Sequence of chain 1.A:
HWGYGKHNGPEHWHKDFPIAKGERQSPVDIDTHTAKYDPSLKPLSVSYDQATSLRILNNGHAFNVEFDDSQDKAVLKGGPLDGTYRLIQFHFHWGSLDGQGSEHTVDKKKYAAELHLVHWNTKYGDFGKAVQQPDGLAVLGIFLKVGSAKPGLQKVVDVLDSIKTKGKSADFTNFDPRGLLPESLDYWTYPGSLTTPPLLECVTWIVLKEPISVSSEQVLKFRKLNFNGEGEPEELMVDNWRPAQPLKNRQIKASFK

Binding-site contacts:
Ligand atom OAM contacts residue ZN1 of chain 1.L at 3.0 Å.
Ligand atom NAD contacts residue ZN1 of chain 1.L at 1.9 Å.
Ligand atom SDS contacts residue THR198 of chain 1.A at 3.9 Å.
Ligand atom CBJ contacts residue PHE130 of chain 1.A at 3.7 Å (hydrophobic).
Ligand atom CCU contacts residue PHE130 of chain 1.A at 3.8 Å (hydrophobic).
Ligand atom OAM contacts residue VAL121 of chain 1.A at 3.8 Å.
Ligand atom CCX contacts residue HIS94 of chain 1.A at 3.9 Å.
Ligand atom OAM contacts residue VAL142 of chain 1.A at 3.6 Å.
Ligand atom OAH contacts residue PHE130 of chain 1.A at 3.2 Å.
Ligand atom CBE contacts residue VAL121 of chain 1.A at 3.7 Å (hydrophobic).
Ligand atom CAV contacts residue PRO201 of chain 1.A at 3.8 Å (hydrophobic).
Ligand atom OAL contacts residue SER196 of chain 1.A at 4.0 Å.
Ligand atom NAD contacts residue HIS94 of chain 1.A at 3.4 Å (h-bond).
Ligand atom OCI contacts residue PHE130 of chain 1.A at 4.1 Å.
Ligand atom SDS contacts residue HIS119 of chain 1.A at 3.8 Å.
Ligand atom SDS contacts residue ZN1 of chain 1.L at 2.9 Å.
Ligand atom CAX contacts residue THR199 of chain 1.A at 3.2 Å.
Ligand atom CAW contacts residue VAL134 of chain 1.A at 3.6 Å (hydrophobic).
Ligand atom CBD contacts residue LEU197 of chain 1.A at 4.0 Å (hydrophobic).
Ligand atom NAD contacts residue GLU106 of chain 1.A at 4.0 Å.
Ligand atom CAQ contacts residue VAL134 of chain 1.A at 4.0 Å (hydrophobic).
Ligand atom CAY contacts residue VAL121 of chain 1.A at 4.1 Å (hydrophobic).
Ligand atom OAL contacts residue LEU197 of chain 1.A at 3.2 Å.
Ligand atom OAL contacts residue THR198 of chain 1.A at 2.9 Å (h-bond).
Ligand atom CBD contacts residue THR199 of chain 1.A at 3.2 Å.
Ligand atom OAM contacts residue HIS119 of chain 1.A at 3.3 Å (h-bond).
Ligand atom CAV contacts residue LEU197 of chain 1.A at 3.8 Å (hydrophobic).
Ligand atom NAD contacts residue HIS119 of chain 1.A at 3.2 Å (h-bond).
Ligand atom CAQ contacts residue PRO201 of chain 1.A at 4.1 Å (hydrophobic).
Ligand atom CAY contacts residue GLN92 of chain 1.A at 3.9 Å.
Ligand atom CCX contacts residue ZN1 of chain 1.L at 4.1 Å.
Ligand atom CBE contacts residue HIS94 of chain 1.A at 4.0 Å.
Ligand atom OAL contacts residue ZN1 of chain 1.L at 4.1 Å.
Ligand atom OAL contacts residue TRP208 of chain 1.A at 3.6 Å.
Ligand atom NAD contacts residue HIS96 of chain 1.A at 3.4 Å (h-bond).
Ligand atom OAM contacts residue TRP208 of chain 1.A at 4.0 Å.
Ligand atom NAD contacts residue THR198 of chain 1.A at 2.8 Å (h-bond).
Ligand atom OAM contacts residue HIS94 of chain 1.A at 3.3 Å.
Ligand atom SDS contacts residue HIS94 of chain 1.A at 3.9 Å.
Ligand atom CAQ contacts residue LEU203 of chain 1.A at 4.0 Å (hydrophobic).

A protein and the small-molecule ligand that binds it are described below.
Small molecule (SMILES): CC(C)COc1cc(C(=O)Nc2cccc3c(O)cc(C(=O)Nc4cccc5c(OCCCN)cc(C(=O)Nc6cccc7c(OCC(=O)O)cc(C(=O)O)nc67)nc45)nc23)nc2c(NC(=O)NCCCCOc3cccc(CNC(=O)c4ccc(S(N)(=O)=O)cc4)c3)cccc12